A protein and the small-molecule ligand that binds it are described below.
Small molecule (SMILES): CC(=O)N[C@@H]1[C@@H](O)[C@H](O)[C@@H](CO)O[C@H]1O

Binding-site contacts:
Ligand atom C6 contacts residue ASN496 of chain 2.A at 4.1 Å.
Ligand atom O6 contacts residue ASN496 of chain 2.A at 3.8 Å.
Ligand atom C1 contacts residue ASN496 of chain 2.A at 4.4 Å.
Ligand atom O5 contacts residue ASN496 of chain 2.A at 4.0 Å.
Ligand atom C3 contacts residue ASN500 of chain 2.A at 3.8 Å.
Ligand atom N2 contacts residue ASN500 of chain 2.A at 2.9 Å (h-bond).
Ligand atom O7 contacts residue ASN500 of chain 2.A at 3.5 Å.
Ligand atom C5 contacts residue ASN500 of chain 2.A at 3.7 Å.
Ligand atom O6 contacts residue NHE1 of chain 2.F at 3.8 Å.
Ligand atom C1 contacts residue ASN500 of chain 2.A at 1.4 Å.
Ligand atom C7 contacts residue ASN500 of chain 2.A at 3.4 Å.
Ligand atom C4 contacts residue ASN500 of chain 2.A at 4.3 Å.
Ligand atom C8 contacts residue ASN500 of chain 2.A at 4.5 Å.
Ligand atom C2 contacts residue ASN500 of chain 2.A at 2.5 Å.
Ligand atom C6 contacts residue NHE1 of chain 2.F at 4.2 Å.
Ligand atom O6 contacts residue ASN500 of chain 2.A at 4.1 Å.
Ligand atom O5 contacts residue ASN500 of chain 2.A at 2.4 Å (h-bond).

Sequence of chain 2.A:
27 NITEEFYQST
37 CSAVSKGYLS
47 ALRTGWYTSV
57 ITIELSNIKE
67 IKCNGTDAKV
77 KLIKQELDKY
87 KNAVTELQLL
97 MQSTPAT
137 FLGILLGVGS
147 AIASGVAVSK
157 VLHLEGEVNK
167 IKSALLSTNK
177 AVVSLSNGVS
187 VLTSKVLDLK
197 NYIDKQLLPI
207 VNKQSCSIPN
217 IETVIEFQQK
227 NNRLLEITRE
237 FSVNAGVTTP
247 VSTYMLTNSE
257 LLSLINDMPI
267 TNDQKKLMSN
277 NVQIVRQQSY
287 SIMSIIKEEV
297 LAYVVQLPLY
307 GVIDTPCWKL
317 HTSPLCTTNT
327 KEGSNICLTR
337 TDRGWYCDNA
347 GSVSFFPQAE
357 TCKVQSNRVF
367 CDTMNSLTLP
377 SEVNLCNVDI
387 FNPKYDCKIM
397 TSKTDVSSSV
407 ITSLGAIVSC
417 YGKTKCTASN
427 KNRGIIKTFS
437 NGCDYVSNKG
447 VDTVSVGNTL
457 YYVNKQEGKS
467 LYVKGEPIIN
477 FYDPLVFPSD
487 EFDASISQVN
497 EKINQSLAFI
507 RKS